The small molecule below binds the protein below.
Small molecule (SMILES): CC(C)=CCC/C(C)=C/CC/C(C)=C/CS[P](=O)(O)OP(=O)(O)O

Sequence of chain 1.A:
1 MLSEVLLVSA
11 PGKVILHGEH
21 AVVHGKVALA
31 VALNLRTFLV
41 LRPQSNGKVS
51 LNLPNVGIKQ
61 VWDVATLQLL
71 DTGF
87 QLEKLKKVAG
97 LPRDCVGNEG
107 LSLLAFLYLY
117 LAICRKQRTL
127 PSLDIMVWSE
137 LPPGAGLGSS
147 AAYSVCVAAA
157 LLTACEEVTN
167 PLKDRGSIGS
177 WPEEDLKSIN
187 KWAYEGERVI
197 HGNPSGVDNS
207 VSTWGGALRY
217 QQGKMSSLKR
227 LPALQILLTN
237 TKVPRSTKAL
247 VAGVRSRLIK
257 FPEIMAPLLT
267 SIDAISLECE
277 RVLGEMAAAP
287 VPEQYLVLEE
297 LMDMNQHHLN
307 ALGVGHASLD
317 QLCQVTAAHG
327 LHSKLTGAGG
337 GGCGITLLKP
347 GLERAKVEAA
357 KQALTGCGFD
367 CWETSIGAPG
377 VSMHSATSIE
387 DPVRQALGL

Binding-site contacts:
Ligand atom O3A contacts residue LEU143 of chain 1.A at 3.8 Å.
Ligand atom O2A contacts residue SER145 of chain 1.A at 3.7 Å.
Ligand atom PA contacts residue GLY144 of chain 1.A at 3.8 Å.
Ligand atom C8 contacts residue SER146 of chain 1.A at 4.1 Å.
Ligand atom C9 contacts residue TYR149 of chain 1.A at 4.1 Å (hydrophobic).
Ligand atom C10 contacts residue TYR149 of chain 1.A at 3.5 Å (hydrophobic).
Ligand atom C14 contacts residue ASN55 of chain 1.A at 3.0 Å.
Ligand atom C13 contacts residue ASN55 of chain 1.A at 3.5 Å.
Ligand atom C14 contacts residue VAL133 of chain 1.A at 3.9 Å (hydrophobic).
Ligand atom PA contacts residue GLY142 of chain 1.A at 4.0 Å.
Ligand atom C4 contacts residue GLY140 of chain 1.A at 3.4 Å.
Ligand atom O1A contacts residue SER145 of chain 1.A at 2.7 Å (h-bond).
Ligand atom S1 contacts residue ALA141 of chain 1.A at 4.2 Å.
Ligand atom C9 contacts residue SER108 of chain 1.A at 3.0 Å.
Ligand atom PA contacts residue SER145 of chain 1.A at 3.8 Å.
Ligand atom O1A contacts residue GLY144 of chain 1.A at 3.0 Å (h-bond).
Ligand atom C15 contacts residue ASN55 of chain 1.A at 3.4 Å.
Ligand atom C12 contacts residue VAL133 of chain 1.A at 3.9 Å (hydrophobic).
Ligand atom O1A contacts residue GLY142 of chain 1.A at 4.1 Å.
Ligand atom C1 contacts residue GLY140 of chain 1.A at 4.0 Å.
Ligand atom O2A contacts residue MG1 of chain 1.B at 3.0 Å.
Ligand atom C14 contacts residue LEU53 of chain 1.A at 3.6 Å (hydrophobic).
Ligand atom O2A contacts residue SER146 of chain 1.A at 3.7 Å.
Ligand atom C4 contacts residue PRO139 of chain 1.A at 4.1 Å (hydrophobic).
Ligand atom O1A contacts residue LEU143 of chain 1.A at 3.5 Å (h-bond).
Ligand atom C9 contacts residue SER146 of chain 1.A at 4.1 Å.
Ligand atom C12 contacts residue SER135 of chain 1.A at 4.1 Å.
Ligand atom C13 contacts residue SER135 of chain 1.A at 4.1 Å.
Ligand atom S1 contacts residue SER145 of chain 1.A at 4.1 Å.
Ligand atom S1 contacts residue GLY140 of chain 1.A at 3.2 Å (h-bond).
Ligand atom C6 contacts residue SER145 of chain 1.A at 3.0 Å.
Ligand atom C7 contacts residue SER145 of chain 1.A at 3.5 Å.
Ligand atom O3A contacts residue GLY142 of chain 1.A at 3.0 Å.
Ligand atom C15 contacts residue SER135 of chain 1.A at 3.6 Å.
Ligand atom O2A contacts residue GLY144 of chain 1.A at 3.9 Å.
Ligand atom C6 contacts residue SER146 of chain 1.A at 3.6 Å.
Ligand atom S1 contacts residue GLY142 of chain 1.A at 4.1 Å.
Ligand atom C11 contacts residue TYR149 of chain 1.A at 3.6 Å (hydrophobic).
Ligand atom O3A contacts residue GLY144 of chain 1.A at 3.6 Å.
Ligand atom C10 contacts residue SER145 of chain 1.A at 4.0 Å.